A protein and the small-molecule ligand that binds it are described below.
Small molecule (SMILES): Cc1cc(C)nc(/C(N)=N/c2nc(-c3ccccn3)cc3ccccc23)n1

Sequence of chain 1.C:
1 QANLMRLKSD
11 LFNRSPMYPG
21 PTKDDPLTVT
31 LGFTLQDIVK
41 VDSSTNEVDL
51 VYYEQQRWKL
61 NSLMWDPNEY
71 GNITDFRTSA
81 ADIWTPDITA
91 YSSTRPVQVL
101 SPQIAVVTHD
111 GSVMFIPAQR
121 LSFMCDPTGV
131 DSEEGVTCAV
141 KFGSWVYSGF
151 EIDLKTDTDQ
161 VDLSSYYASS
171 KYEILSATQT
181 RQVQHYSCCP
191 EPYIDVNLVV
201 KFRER

Binding-site contacts:
Ligand atom C17 contacts residue 0831 of chain 1.J at 3.6 Å.
Ligand atom N2 contacts residue TYR186 of chain 1.B at 3.8 Å.
Ligand atom N4 contacts residue TYR186 of chain 1.B at 3.6 Å.
Ligand atom C18 contacts residue CYS189 of chain 1.B at 3.8 Å (hydrophobic).
Ligand atom C3 contacts residue 0831 of chain 1.J at 3.5 Å.
Ligand atom N3 contacts residue 0831 of chain 1.J at 3.5 Å (h-bond).
Ligand atom C16 contacts residue TYR186 of chain 1.B at 3.7 Å (hydrophobic).
Ligand atom C12 contacts residue SER164 of chain 1.C at 3.3 Å.
Ligand atom C1 contacts residue TYR91 of chain 1.B at 3.4 Å (hydrophobic).
Ligand atom C18 contacts residue 0831 of chain 1.J at 3.6 Å.
Ligand atom C15 contacts residue 0831 of chain 1.J at 3.6 Å.
Ligand atom C4 contacts residue 0831 of chain 1.J at 3.5 Å.
Ligand atom C12 contacts residue ASP162 of chain 1.C at 3.7 Å.
Ligand atom N3 contacts residue TYR186 of chain 1.B at 3.4 Å (h-bond).
Ligand atom C3 contacts residue TYR91 of chain 1.B at 3.7 Å (hydrophobic).
Ligand atom C7 contacts residue 0831 of chain 1.J at 3.5 Å.
Ligand atom N2 contacts residue TYR53 of chain 1.C at 3.1 Å (h-bond).
Ligand atom C6 contacts residue 0831 of chain 1.J at 3.5 Å.
Ligand atom C21 contacts residue 0831 of chain 1.J at 3.5 Å.
Ligand atom N1 contacts residue TYR53 of chain 1.C at 3.4 Å (h-bond).
Ligand atom N5 contacts residue 0831 of chain 1.J at 3.7 Å.
Ligand atom C8 contacts residue 0831 of chain 1.J at 3.5 Å.
Ligand atom C15 contacts residue TYR186 of chain 1.B at 3.7 Å (hydrophobic).
Ligand atom C20 contacts residue 0831 of chain 1.J at 3.6 Å.
Ligand atom C20 contacts residue TYR186 of chain 1.B at 3.6 Å (hydrophobic).
Ligand atom N4 contacts residue 0831 of chain 1.J at 3.6 Å (h-bond).
Ligand atom N6 contacts residue 0831 of chain 1.J at 3.3 Å.
Ligand atom C9 contacts residue TYR186 of chain 1.B at 3.8 Å (hydrophobic).
Ligand atom C2 contacts residue 0831 of chain 1.J at 3.5 Å.
Ligand atom C21 contacts residue TYR186 of chain 1.B at 3.6 Å (hydrophobic).
Ligand atom C1 contacts residue 0831 of chain 1.J at 3.7 Å.
Ligand atom C17 contacts residue CYS188 of chain 1.B at 3.5 Å (hydrophobic).
Ligand atom C18 contacts residue CYS188 of chain 1.B at 3.7 Å (hydrophobic).
Ligand atom C10 contacts residue 0831 of chain 1.J at 3.8 Å.
Ligand atom C1 contacts residue SER144 of chain 1.B at 3.5 Å.
Ligand atom C8 contacts residue TYR186 of chain 1.B at 3.5 Å (hydrophobic).
Ligand atom C16 contacts residue 0831 of chain 1.J at 3.6 Å.
Ligand atom N1 contacts residue 0831 of chain 1.J at 3.5 Å.
Ligand atom C19 contacts residue TYR193 of chain 1.B at 3.2 Å (hydrophobic).
Ligand atom C7 contacts residue TYR186 of chain 1.B at 3.4 Å (hydrophobic).

Sequence of chain 1.B:
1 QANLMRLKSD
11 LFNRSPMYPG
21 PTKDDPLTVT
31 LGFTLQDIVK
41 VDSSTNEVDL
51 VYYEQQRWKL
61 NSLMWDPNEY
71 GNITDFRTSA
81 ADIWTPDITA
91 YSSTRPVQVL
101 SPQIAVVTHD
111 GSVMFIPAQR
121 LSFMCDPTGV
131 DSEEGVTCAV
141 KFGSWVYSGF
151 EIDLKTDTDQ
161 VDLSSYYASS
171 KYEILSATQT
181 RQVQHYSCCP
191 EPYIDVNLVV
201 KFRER